Sequence of chain 1.A:
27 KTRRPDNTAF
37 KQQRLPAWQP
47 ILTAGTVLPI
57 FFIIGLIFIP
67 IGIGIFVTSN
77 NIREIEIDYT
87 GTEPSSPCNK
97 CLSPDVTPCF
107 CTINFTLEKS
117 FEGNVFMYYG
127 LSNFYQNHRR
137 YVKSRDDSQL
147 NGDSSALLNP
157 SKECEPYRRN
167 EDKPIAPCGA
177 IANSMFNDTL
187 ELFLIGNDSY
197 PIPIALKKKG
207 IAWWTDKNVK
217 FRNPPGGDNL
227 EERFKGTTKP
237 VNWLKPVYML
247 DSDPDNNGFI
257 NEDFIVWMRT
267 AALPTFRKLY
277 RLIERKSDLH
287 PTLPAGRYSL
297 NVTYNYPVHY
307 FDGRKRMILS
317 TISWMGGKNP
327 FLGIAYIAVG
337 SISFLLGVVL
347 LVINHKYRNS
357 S

This protein binds this small molecule.
Small molecule (SMILES): CC(=O)N[C@@H]1[C@@H](O)[C@H](O)[C@@H](CO)O[C@H]1O

Binding-site contacts:
Ligand atom O7 contacts residue THR299 of chain 1.A at 4.5 Å.
Ligand atom O7 contacts residue ASN297 of chain 1.A at 3.8 Å.
Ligand atom C3 contacts residue PHE106 of chain 1.A at 3.9 Å (hydrophobic).
Ligand atom C2 contacts residue ASN297 of chain 1.A at 2.6 Å.
Ligand atom O5 contacts residue PHE189 of chain 1.A at 4.3 Å.
Ligand atom O3 contacts residue PHE106 of chain 1.A at 4.0 Å.
Ligand atom O5 contacts residue ASN297 of chain 1.A at 2.3 Å (h-bond).
Ligand atom O7 contacts residue PHE106 of chain 1.A at 3.5 Å.
Ligand atom C5 contacts residue ASN297 of chain 1.A at 3.6 Å.
Ligand atom C7 contacts residue ASN297 of chain 1.A at 4.1 Å.
Ligand atom C1 contacts residue PHE189 of chain 1.A at 4.4 Å (hydrophobic).
Ligand atom C4 contacts residue ASN297 of chain 1.A at 4.2 Å.
Ligand atom C2 contacts residue PHE106 of chain 1.A at 4.0 Å (hydrophobic).
Ligand atom O6 contacts residue ASN297 of chain 1.A at 4.4 Å.
Ligand atom O3 contacts residue THR108 of chain 1.A at 3.6 Å.
Ligand atom C3 contacts residue ASN297 of chain 1.A at 3.5 Å.
Ligand atom N2 contacts residue ASN297 of chain 1.A at 3.7 Å.
Ligand atom C8 contacts residue PHE106 of chain 1.A at 3.9 Å (hydrophobic).
Ligand atom O3 contacts residue ASN297 of chain 1.A at 3.0 Å (h-bond).
Ligand atom C7 contacts residue PHE106 of chain 1.A at 3.6 Å (hydrophobic).
Ligand atom C1 contacts residue ASN297 of chain 1.A at 1.5 Å.
Ligand atom N2 contacts residue PHE106 of chain 1.A at 3.9 Å.